Sequence of chain 1.B:
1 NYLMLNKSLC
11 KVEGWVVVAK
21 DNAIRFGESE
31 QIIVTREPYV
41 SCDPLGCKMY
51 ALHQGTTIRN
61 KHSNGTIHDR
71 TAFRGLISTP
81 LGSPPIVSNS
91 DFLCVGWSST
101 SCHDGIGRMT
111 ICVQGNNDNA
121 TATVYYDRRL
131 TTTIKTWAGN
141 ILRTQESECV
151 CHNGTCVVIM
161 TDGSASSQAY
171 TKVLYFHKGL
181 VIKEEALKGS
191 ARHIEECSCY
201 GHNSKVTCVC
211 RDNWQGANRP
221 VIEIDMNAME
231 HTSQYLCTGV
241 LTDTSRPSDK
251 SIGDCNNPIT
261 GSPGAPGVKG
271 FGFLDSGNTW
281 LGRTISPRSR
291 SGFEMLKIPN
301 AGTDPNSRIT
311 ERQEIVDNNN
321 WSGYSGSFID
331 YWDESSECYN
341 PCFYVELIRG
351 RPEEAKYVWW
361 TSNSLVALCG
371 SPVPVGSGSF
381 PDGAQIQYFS

Sequence of chain 3.B:
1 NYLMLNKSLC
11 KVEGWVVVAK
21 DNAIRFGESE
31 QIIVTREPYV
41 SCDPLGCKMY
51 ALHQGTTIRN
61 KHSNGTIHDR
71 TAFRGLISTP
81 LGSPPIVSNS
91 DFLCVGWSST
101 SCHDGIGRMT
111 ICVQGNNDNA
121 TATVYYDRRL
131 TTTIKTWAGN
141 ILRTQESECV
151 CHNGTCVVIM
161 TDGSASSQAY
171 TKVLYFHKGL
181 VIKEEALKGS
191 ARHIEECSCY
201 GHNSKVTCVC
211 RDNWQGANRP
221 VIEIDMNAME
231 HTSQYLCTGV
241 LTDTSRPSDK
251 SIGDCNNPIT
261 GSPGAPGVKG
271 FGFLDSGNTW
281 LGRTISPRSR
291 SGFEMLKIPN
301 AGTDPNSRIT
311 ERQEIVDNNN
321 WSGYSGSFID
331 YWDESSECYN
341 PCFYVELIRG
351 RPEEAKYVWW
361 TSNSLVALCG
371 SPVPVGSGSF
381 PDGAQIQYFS

A small-molecule ligand and the protein it binds are described below.
Small molecule (SMILES): CC(=O)N[C@@H]1[C@@H](O)[C@H](O)[C@@H](CO)O[C@H]1O

Binding-site contacts:
Ligand atom O5 contacts residue GLY376 of chain 3.B at 3.2 Å.
Ligand atom O6 contacts residue VAL375 of chain 3.B at 3.0 Å (h-bond).
Ligand atom C1 contacts residue GLY376 of chain 3.B at 3.7 Å.
Ligand atom C2 contacts residue SER377 of chain 3.B at 4.5 Å.
Ligand atom C5 contacts residue LYS135 of chain 1.B at 4.4 Å.
Ligand atom O5 contacts residue SER377 of chain 3.B at 3.6 Å.
Ligand atom C8 contacts residue ASN119 of chain 1.B at 4.1 Å.
Ligand atom C1 contacts residue VAL375 of chain 3.B at 4.0 Å (hydrophobic).
Ligand atom O7 contacts residue SER377 of chain 3.B at 4.1 Å.
Ligand atom C1 contacts residue ASN119 of chain 1.B at 1.4 Å.
Ligand atom C8 contacts residue ASP118 of chain 1.B at 4.0 Å.
Ligand atom C3 contacts residue ASN119 of chain 1.B at 3.6 Å.
Ligand atom O5 contacts residue ASN119 of chain 1.B at 2.4 Å (h-bond).
Ligand atom N2 contacts residue ASN119 of chain 1.B at 2.7 Å (h-bond).
Ligand atom C1 contacts residue LYS135 of chain 1.B at 4.2 Å.
Ligand atom C1 contacts residue SER377 of chain 3.B at 3.9 Å.
Ligand atom O6 contacts residue GLY376 of chain 3.B at 2.6 Å (h-bond).
Ligand atom C7 contacts residue ASN119 of chain 1.B at 3.1 Å.
Ligand atom C6 contacts residue VAL375 of chain 3.B at 3.6 Å (hydrophobic).
Ligand atom C5 contacts residue GLY376 of chain 3.B at 4.1 Å.
Ligand atom O5 contacts residue VAL375 of chain 3.B at 3.3 Å (h-bond).
Ligand atom C4 contacts residue ASN119 of chain 1.B at 4.0 Å.
Ligand atom O6 contacts residue GLN313 of chain 3.B at 4.3 Å.
Ligand atom O7 contacts residue ASN119 of chain 1.B at 3.2 Å (h-bond).
Ligand atom O6 contacts residue SER377 of chain 3.B at 4.3 Å.
Ligand atom C5 contacts residue ASN119 of chain 1.B at 3.7 Å.
Ligand atom C5 contacts residue VAL375 of chain 3.B at 3.4 Å (hydrophobic).
Ligand atom C6 contacts residue GLY376 of chain 3.B at 3.8 Å.
Ligand atom C2 contacts residue ASN119 of chain 1.B at 2.2 Å.
Ligand atom O7 contacts residue ASP118 of chain 1.B at 4.3 Å.